Binding-site contacts:
Ligand atom C16 contacts residue U2K1 of chain 1.C at 3.9 Å.
Ligand atom O03 contacts residue VAL29 of chain 1.A at 4.0 Å.
Ligand atom C10 contacts residue VAL34 of chain 1.A at 3.7 Å (hydrophobic).
Ligand atom N18 contacts residue U2K1 of chain 1.C at 3.5 Å (h-bond).
Ligand atom C02 contacts residue VAL86 of chain 1.A at 3.6 Å (hydrophobic).
Ligand atom C21 contacts residue PRO28 of chain 1.A at 4.1 Å (hydrophobic).
Ligand atom C21 contacts residue GLU27 of chain 1.A at 3.6 Å.
Ligand atom O15 contacts residue TRP23 of chain 1.A at 3.7 Å.
Ligand atom C01 contacts residue PHE25 of chain 1.A at 3.8 Å (hydrophobic).
Ligand atom C20 contacts residue U2K1 of chain 1.C at 3.4 Å.
Ligand atom C20 contacts residue PRO24 of chain 1.A at 4.1 Å (hydrophobic).
Ligand atom C01 contacts residue VAL29 of chain 1.A at 3.5 Å (hydrophobic).
Ligand atom O03 contacts residue TYR37 of chain 1.A at 4.0 Å.
Ligand atom C01 contacts residue PRO24 of chain 1.A at 3.5 Å (hydrophobic).
Ligand atom N19 contacts residue U2K1 of chain 1.C at 3.4 Å.
Ligand atom C10 contacts residue PHE79 of chain 1.A at 4.0 Å (hydrophobic).
Ligand atom C09 contacts residue VAL86 of chain 1.A at 4.0 Å (hydrophobic).
Ligand atom C17 contacts residue U2K1 of chain 1.C at 3.6 Å.
Ligand atom C10 contacts residue ASN80 of chain 1.A at 3.7 Å.
Ligand atom C12 contacts residue U2K1 of chain 1.C at 3.7 Å.
Ligand atom C13 contacts residue U2K1 of chain 1.C at 3.7 Å.
Ligand atom C16 contacts residue TRP23 of chain 1.A at 4.1 Å (hydrophobic).
Ligand atom C07 contacts residue VAL86 of chain 1.A at 3.9 Å (hydrophobic).
Ligand atom C21 contacts residue PRO24 of chain 1.A at 3.4 Å (hydrophobic).
Ligand atom C14 contacts residue U2K1 of chain 1.C at 3.8 Å.
Ligand atom C12 contacts residue VAL34 of chain 1.A at 3.7 Å (hydrophobic).
Ligand atom C02 contacts residue VAL29 of chain 1.A at 3.5 Å (hydrophobic).
Ligand atom N04 contacts residue VAL86 of chain 1.A at 3.7 Å.
Ligand atom N04 contacts residue VAL29 of chain 1.A at 3.5 Å.
Ligand atom C14 contacts residue TRP23 of chain 1.A at 4.1 Å (hydrophobic).
Ligand atom C11 contacts residue VAL34 of chain 1.A at 3.6 Å (hydrophobic).
Ligand atom O15 contacts residue U2K1 of chain 1.C at 3.9 Å.
Ligand atom O03 contacts residue ASN80 of chain 1.A at 2.9 Å (h-bond).
Ligand atom C09 contacts residue ASN80 of chain 1.A at 3.2 Å.
Ligand atom O03 contacts residue VAL86 of chain 1.A at 3.6 Å.
Ligand atom C05 contacts residue VAL29 of chain 1.A at 3.6 Å (hydrophobic).
Ligand atom C21 contacts residue U2K1 of chain 1.C at 3.7 Å.
Ligand atom C02 contacts residue ASN80 of chain 1.A at 4.0 Å.
Ligand atom C05 contacts residue PRO24 of chain 1.A at 3.2 Å (hydrophobic).
Ligand atom C08 contacts residue VAL86 of chain 1.A at 3.8 Å (hydrophobic).

Sequence of chain 1.A:
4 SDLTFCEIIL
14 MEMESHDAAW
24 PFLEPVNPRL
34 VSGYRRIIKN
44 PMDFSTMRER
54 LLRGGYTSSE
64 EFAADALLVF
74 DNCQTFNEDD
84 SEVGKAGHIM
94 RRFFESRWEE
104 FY

This small molecule binds to this protein.
Small molecule (SMILES): CC(=O)n1cc(-c2c(C)nn3c2OCC3)c2ccccc21